Sequence of chain 1.A:
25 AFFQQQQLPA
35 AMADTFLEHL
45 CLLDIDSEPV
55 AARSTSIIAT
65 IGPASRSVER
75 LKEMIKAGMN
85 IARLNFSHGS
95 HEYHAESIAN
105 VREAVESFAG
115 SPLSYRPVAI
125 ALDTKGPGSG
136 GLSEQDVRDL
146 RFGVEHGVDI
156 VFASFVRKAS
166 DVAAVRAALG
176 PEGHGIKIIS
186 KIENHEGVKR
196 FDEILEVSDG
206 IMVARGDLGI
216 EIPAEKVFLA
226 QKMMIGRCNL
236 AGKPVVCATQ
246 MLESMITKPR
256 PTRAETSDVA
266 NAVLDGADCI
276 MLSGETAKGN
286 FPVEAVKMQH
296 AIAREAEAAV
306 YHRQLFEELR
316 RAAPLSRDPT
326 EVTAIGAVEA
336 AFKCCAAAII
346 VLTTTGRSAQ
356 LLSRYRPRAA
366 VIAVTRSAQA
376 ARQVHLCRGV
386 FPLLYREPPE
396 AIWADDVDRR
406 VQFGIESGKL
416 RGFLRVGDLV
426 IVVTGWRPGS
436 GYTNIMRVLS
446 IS

This protein binds this small molecule.
Small molecule (SMILES): O=P(O)(O)OC[C@H]1O[C@](O)(COP(=O)(O)O)[C@@H](O)[C@@H]1O

Binding-site contacts:
Ligand atom O2 contacts residue GLY430 of chain 1.A at 3.4 Å (h-bond).
Ligand atom O5P contacts residue THR349 of chain 1.A at 3.5 Å (h-bond).
Ligand atom C4 contacts residue GLY434 of chain 1.A at 3.3 Å.
Ligand atom O1P contacts residue GLY434 of chain 1.A at 2.9 Å (h-bond).
Ligand atom O6P contacts residue THR348 of chain 1.A at 2.5 Å (h-bond).
Ligand atom O3P contacts residue TRP398 of chain 1.A at 2.5 Å (h-bond).
Ligand atom P1 contacts residue ARG405 of chain 1.A at 3.7 Å.
Ligand atom P2 contacts residue THR349 of chain 1.A at 3.7 Å.
Ligand atom O4 contacts residue ARG432 of chain 1.A at 3.6 Å (salt-bridge).
Ligand atom C6 contacts residue LEU347 of chain 1.A at 3.7 Å (hydrophobic).
Ligand atom O4P contacts residue SER353 of chain 1.A at 3.5 Å (h-bond).
Ligand atom C3 contacts residue ARG432 of chain 1.A at 3.4 Å.
Ligand atom O6P contacts residue SER353 of chain 1.A at 2.8 Å (h-bond).
Ligand atom O2 contacts residue LEU347 of chain 1.A at 3.3 Å (h-bond).
Ligand atom C3 contacts residue GLY434 of chain 1.A at 3.7 Å.
Ligand atom O3P contacts residue PRO433 of chain 1.A at 3.4 Å.
Ligand atom O3 contacts residue GLY430 of chain 1.A at 3.0 Å.
Ligand atom O6 contacts residue THR348 of chain 1.A at 3.8 Å.
Ligand atom O3 contacts residue ARG432 of chain 1.A at 2.9 Å (salt-bridge).
Ligand atom O3P contacts residue ARG405 of chain 1.A at 3.4 Å (salt-bridge).
Ligand atom O5P contacts residue SER435 of chain 1.A at 3.2 Å.
Ligand atom C6 contacts residue THR438 of chain 1.A at 3.3 Å.
Ligand atom O4 contacts residue GLY434 of chain 1.A at 2.3 Å (h-bond).
Ligand atom P2 contacts residue SER353 of chain 1.A at 3.6 Å.
Ligand atom O6P contacts residue ARG352 of chain 1.A at 3.7 Å.
Ligand atom O4P contacts residue GLY436 of chain 1.A at 2.8 Å (h-bond).
Ligand atom P2 contacts residue THR350 of chain 1.A at 3.7 Å.
Ligand atom O1P contacts residue PRO433 of chain 1.A at 3.8 Å.
Ligand atom O4P contacts residue SER435 of chain 1.A at 3.8 Å.
Ligand atom P2 contacts residue THR348 of chain 1.A at 3.5 Å.
Ligand atom O4 contacts residue THR438 of chain 1.A at 3.8 Å.
Ligand atom C5 contacts residue GLY434 of chain 1.A at 3.4 Å.
Ligand atom O5P contacts residue THR350 of chain 1.A at 2.6 Å (h-bond).
Ligand atom O1P contacts residue THR349 of chain 1.A at 3.7 Å.
Ligand atom O5 contacts residue LEU347 of chain 1.A at 3.3 Å (h-bond).
Ligand atom O6 contacts residue THR349 of chain 1.A at 3.2 Å (h-bond).
Ligand atom O2P contacts residue ARG405 of chain 1.A at 2.5 Å (salt-bridge).
Ligand atom C6 contacts residue SER353 of chain 1.A at 3.6 Å.
Ligand atom O4 contacts residue TYR437 of chain 1.A at 3.0 Å (h-bond).
Ligand atom O3 contacts residue TRP398 of chain 1.A at 3.5 Å.